The protein below binds the small molecule below.
Small molecule (SMILES): Nc1ncnc2c1ncn2[C@H]1C[C@H](O)[C@@H](COP(=O)(O)O)O1

Binding-site contacts:
Ligand atom N9 contacts residue PRO412 of chain 17.A at 4.2 Å.
Ligand atom C8 contacts residue SER629 of chain 17.A at 4.2 Å.
Ligand atom C3' contacts residue HIS627 of chain 17.A at 4.3 Å.
Ligand atom C4 contacts residue PRO628 of chain 17.A at 3.0 Å (hydrophobic).
Ligand atom C5 contacts residue SER629 of chain 17.A at 3.5 Å.
Ligand atom N6 contacts residue PRO628 of chain 17.A at 3.4 Å (h-bond).
Ligand atom C1' contacts residue PRO628 of chain 17.A at 3.9 Å (hydrophobic).
Ligand atom N7 contacts residue ASN606 of chain 17.A at 4.2 Å.
Ligand atom O3' contacts residue PRO628 of chain 17.A at 4.1 Å.
Ligand atom C6 contacts residue PRO412 of chain 17.A at 4.3 Å (hydrophobic).
Ligand atom P contacts residue HIS625 of chain 27.A at 3.9 Å.
Ligand atom N7 contacts residue PRO412 of chain 17.A at 4.3 Å.
Ligand atom N7 contacts residue PRO628 of chain 17.A at 3.3 Å (h-bond).
Ligand atom N6 contacts residue PHE635 of chain 17.A at 3.7 Å.
Ligand atom C5 contacts residue PRO412 of chain 17.A at 4.2 Å (hydrophobic).
Ligand atom C2' contacts residue PRO628 of chain 17.A at 3.6 Å (hydrophobic).
Ligand atom N1 contacts residue GLY636 of chain 17.A at 2.9 Å (h-bond).
Ligand atom C2 contacts residue PRO628 of chain 17.A at 3.5 Å (hydrophobic).
Ligand atom N7 contacts residue HIS627 of chain 17.A at 4.1 Å.
Ligand atom C4 contacts residue PRO412 of chain 17.A at 4.1 Å (hydrophobic).
Ligand atom N6 contacts residue GLY636 of chain 17.A at 3.2 Å (h-bond).
Ligand atom C8 contacts residue PRO628 of chain 17.A at 3.8 Å (hydrophobic).
Ligand atom N1 contacts residue PRO628 of chain 17.A at 3.2 Å (h-bond).
Ligand atom C5 contacts residue PRO628 of chain 17.A at 2.7 Å (hydrophobic).
Ligand atom N6 contacts residue SER629 of chain 17.A at 3.0 Å (h-bond).
Ligand atom O1P contacts residue HIS625 of chain 27.A at 2.8 Å (h-bond).
Ligand atom N3 contacts residue PRO628 of chain 17.A at 3.5 Å (h-bond).
Ligand atom N9 contacts residue PRO628 of chain 17.A at 3.7 Å.
Ligand atom C6 contacts residue PRO628 of chain 17.A at 2.8 Å (hydrophobic).
Ligand atom C2 contacts residue GLY636 of chain 17.A at 3.2 Å.
Ligand atom C8 contacts residue HIS627 of chain 17.A at 3.5 Å.
Ligand atom N1 contacts residue VAL411 of chain 17.A at 4.3 Å.
Ligand atom N7 contacts residue SER629 of chain 17.A at 3.1 Å (h-bond).
Ligand atom C6 contacts residue SER629 of chain 17.A at 3.5 Å.
Ligand atom O2P contacts residue ASP623 of chain 27.A at 3.2 Å (salt-bridge).
Ligand atom C6 contacts residue GLY636 of chain 17.A at 3.6 Å.
Ligand atom C8 contacts residue PRO412 of chain 17.A at 4.3 Å (hydrophobic).
Ligand atom N6 contacts residue GLY634 of chain 17.A at 3.8 Å.
Ligand atom C1' contacts residue HIS627 of chain 17.A at 4.3 Å.
Ligand atom C2' contacts residue HIS627 of chain 17.A at 3.2 Å.

Sequence of chain 27.A:
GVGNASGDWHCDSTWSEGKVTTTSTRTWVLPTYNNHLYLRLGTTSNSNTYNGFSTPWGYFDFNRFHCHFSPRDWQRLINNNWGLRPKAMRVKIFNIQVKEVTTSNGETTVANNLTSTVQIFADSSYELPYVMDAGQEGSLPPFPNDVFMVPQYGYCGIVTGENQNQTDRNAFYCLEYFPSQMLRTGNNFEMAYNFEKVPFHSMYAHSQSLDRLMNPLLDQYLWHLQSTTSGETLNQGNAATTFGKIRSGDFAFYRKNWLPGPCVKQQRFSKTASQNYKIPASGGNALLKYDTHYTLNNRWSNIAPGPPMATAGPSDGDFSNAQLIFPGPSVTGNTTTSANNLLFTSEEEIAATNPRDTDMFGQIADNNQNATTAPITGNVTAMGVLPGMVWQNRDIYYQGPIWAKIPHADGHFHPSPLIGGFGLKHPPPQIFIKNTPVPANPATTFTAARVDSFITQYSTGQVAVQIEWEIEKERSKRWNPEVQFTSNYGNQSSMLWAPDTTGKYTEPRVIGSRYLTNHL

Sequence of chain 17.A:
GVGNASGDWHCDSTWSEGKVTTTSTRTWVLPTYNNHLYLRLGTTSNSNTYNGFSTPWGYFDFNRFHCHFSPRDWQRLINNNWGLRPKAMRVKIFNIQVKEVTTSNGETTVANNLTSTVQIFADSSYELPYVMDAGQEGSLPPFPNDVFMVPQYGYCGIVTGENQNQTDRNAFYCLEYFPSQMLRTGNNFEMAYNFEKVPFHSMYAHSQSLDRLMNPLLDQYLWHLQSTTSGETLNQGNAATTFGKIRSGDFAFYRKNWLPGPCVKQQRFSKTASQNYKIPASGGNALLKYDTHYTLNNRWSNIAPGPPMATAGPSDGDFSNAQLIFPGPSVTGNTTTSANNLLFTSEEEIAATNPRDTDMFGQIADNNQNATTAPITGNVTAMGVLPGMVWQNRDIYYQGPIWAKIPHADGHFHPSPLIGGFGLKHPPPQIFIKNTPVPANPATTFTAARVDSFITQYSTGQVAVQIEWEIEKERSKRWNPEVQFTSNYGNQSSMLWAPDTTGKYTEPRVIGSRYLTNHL